Binding-site contacts:
Ligand atom N2 contacts residue ASN222 of chain 1.A at 2.9 Å (h-bond).
Ligand atom C5 contacts residue THR224 of chain 1.A at 3.5 Å.
Ligand atom O5 contacts residue ASN222 of chain 1.A at 2.4 Å (h-bond).
Ligand atom O7 contacts residue ASN222 of chain 1.A at 3.0 Å (h-bond).
Ligand atom O6 contacts residue THR224 of chain 1.A at 3.4 Å (h-bond).
Ligand atom C2 contacts residue ASN222 of chain 1.A at 2.5 Å.
Ligand atom C4 contacts residue ASN222 of chain 1.A at 4.2 Å.
Ligand atom C5 contacts residue ASN222 of chain 1.A at 3.7 Å.
Ligand atom C8 contacts residue ASN222 of chain 1.A at 4.2 Å.
Ligand atom O5 contacts residue THR224 of chain 1.A at 2.9 Å (h-bond).
Ligand atom C1 contacts residue THR224 of chain 1.A at 3.5 Å.
Ligand atom C6 contacts residue THR224 of chain 1.A at 3.7 Å.
Ligand atom C7 contacts residue ASN222 of chain 1.A at 3.1 Å.
Ligand atom C1 contacts residue ASN222 of chain 1.A at 1.4 Å.
Ligand atom C3 contacts residue ASN222 of chain 1.A at 3.8 Å.

A small-molecule ligand and the protein it binds are described below.
Small molecule (SMILES): CC(=O)N[C@@H]1[C@@H](O)[C@H](O)[C@@H](CO)O[C@H]1O

Sequence of chain 1.A:
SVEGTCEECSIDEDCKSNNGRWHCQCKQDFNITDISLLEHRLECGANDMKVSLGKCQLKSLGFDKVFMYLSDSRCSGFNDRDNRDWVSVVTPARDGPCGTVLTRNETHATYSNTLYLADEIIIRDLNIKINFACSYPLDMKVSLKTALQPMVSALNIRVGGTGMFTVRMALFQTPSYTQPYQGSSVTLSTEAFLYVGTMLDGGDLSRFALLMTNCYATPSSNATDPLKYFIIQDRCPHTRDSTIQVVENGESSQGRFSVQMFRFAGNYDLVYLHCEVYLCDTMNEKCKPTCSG